Sequence of chain 1.F:
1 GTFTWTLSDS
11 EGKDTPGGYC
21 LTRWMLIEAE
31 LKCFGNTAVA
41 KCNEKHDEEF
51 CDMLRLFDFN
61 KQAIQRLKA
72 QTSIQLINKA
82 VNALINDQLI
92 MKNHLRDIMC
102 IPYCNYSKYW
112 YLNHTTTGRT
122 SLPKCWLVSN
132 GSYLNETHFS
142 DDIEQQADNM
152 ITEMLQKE

Sequence of chain 1.E:
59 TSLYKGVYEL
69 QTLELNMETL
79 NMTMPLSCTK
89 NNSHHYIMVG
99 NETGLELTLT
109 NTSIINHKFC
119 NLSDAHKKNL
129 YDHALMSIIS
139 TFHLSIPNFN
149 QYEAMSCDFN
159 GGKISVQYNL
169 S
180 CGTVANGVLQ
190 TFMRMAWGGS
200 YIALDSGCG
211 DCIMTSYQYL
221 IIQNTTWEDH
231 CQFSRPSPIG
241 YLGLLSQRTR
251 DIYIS

This protein binds this small molecule.
Small molecule (SMILES): CC(=O)N[C@H]1[C@H](O[C@H]2[C@H](O)[C@@H](NC(C)=O)CO[C@@H]2CO)O[C@H](CO)[C@@H](O[C@@H]2O[C@H](CO)[C@@H](O)[C@H](O[C@H]3O[C@H](CO)[C@@H](O)[C@H](O)[C@@H]3O)[C@@H]2O)[C@@H]1O

Binding-site contacts:
Ligand atom O7 contacts residue ASN106 of chain 1.F at 3.8 Å.
Ligand atom C2 contacts residue SER108 of chain 1.F at 3.8 Å.
Ligand atom C6 contacts residue CYS231 of chain 1.E at 3.1 Å (hydrophobic).
Ligand atom O6 contacts residue ASP229 of chain 1.E at 2.7 Å (salt-bridge).
Ligand atom O3 contacts residue ARG235 of chain 1.E at 2.9 Å (salt-bridge).
Ligand atom O7 contacts residue SER234 of chain 1.E at 3.7 Å.
Ligand atom C6 contacts residue ASP229 of chain 1.E at 3.6 Å.
Ligand atom N2 contacts residue SER108 of chain 1.F at 2.8 Å (h-bond).
Ligand atom O7 contacts residue GLY197 of chain 1.E at 3.5 Å.
Ligand atom C2 contacts residue GLN232 of chain 1.E at 3.8 Å.
Ligand atom C7 contacts residue SER108 of chain 1.F at 3.5 Å.
Ligand atom O4 contacts residue GLN232 of chain 1.E at 3.6 Å (h-bond).
Ligand atom C6 contacts residue GLN232 of chain 1.E at 3.8 Å.
Ligand atom C4 contacts residue ASP229 of chain 1.E at 3.5 Å.
Ligand atom C8 contacts residue SER108 of chain 1.F at 3.2 Å.
Ligand atom C8 contacts residue SER237 of chain 1.E at 3.6 Å.
Ligand atom O6 contacts residue CYS231 of chain 1.E at 3.7 Å.
Ligand atom C5 contacts residue TYR134 of chain 1.F at 3.2 Å (hydrophobic).
Ligand atom O5 contacts residue PHE233 of chain 1.E at 3.9 Å.
Ligand atom N2 contacts residue ASN106 of chain 1.F at 2.7 Å (h-bond).
Ligand atom O6 contacts residue ARG235 of chain 1.E at 2.9 Å (salt-bridge).
Ligand atom O7 contacts residue ARG235 of chain 1.E at 3.6 Å.
Ligand atom C1 contacts residue ASN106 of chain 1.F at 1.4 Å.
Ligand atom C7 contacts residue ARG235 of chain 1.E at 3.8 Å.
Ligand atom O2 contacts residue GLN232 of chain 1.E at 2.9 Å (h-bond).
Ligand atom C6 contacts residue TYR134 of chain 1.F at 3.7 Å (hydrophobic).
Ligand atom O3 contacts residue SER234 of chain 1.E at 3.5 Å.
Ligand atom C5 contacts residue PHE233 of chain 1.E at 3.4 Å (hydrophobic).
Ligand atom O5 contacts residue ASN106 of chain 1.F at 2.4 Å (h-bond).
Ligand atom C1 contacts residue TYR134 of chain 1.F at 3.5 Å (hydrophobic).
Ligand atom C2 contacts residue ASN106 of chain 1.F at 2.3 Å.
Ligand atom C6 contacts residue GLN232 of chain 1.E at 3.9 Å.
Ligand atom C8 contacts residue ASN106 of chain 1.F at 3.7 Å.
Ligand atom C8 contacts residue ARG235 of chain 1.E at 3.5 Å.
Ligand atom O4 contacts residue ASP229 of chain 1.E at 3.7 Å.
Ligand atom C5 contacts residue ASN106 of chain 1.F at 3.7 Å.
Ligand atom O6 contacts residue GLY132 of chain 1.F at 3.2 Å (h-bond).
Ligand atom C3 contacts residue ASN106 of chain 1.F at 3.7 Å.
Ligand atom O5 contacts residue TYR134 of chain 1.F at 3.7 Å.
Ligand atom C7 contacts residue ASN106 of chain 1.F at 3.4 Å.